Sequence of chain 1.M:
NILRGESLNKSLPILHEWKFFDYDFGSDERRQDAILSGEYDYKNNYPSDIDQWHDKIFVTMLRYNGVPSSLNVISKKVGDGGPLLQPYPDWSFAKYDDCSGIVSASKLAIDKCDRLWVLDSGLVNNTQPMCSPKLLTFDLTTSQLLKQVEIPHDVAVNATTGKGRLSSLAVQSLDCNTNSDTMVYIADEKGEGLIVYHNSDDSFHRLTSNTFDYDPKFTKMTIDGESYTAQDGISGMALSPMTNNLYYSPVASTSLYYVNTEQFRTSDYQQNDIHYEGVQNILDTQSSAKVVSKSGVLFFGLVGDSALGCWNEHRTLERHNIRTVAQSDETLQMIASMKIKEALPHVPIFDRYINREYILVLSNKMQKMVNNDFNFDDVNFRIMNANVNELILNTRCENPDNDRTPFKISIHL

A protein and the small-molecule ligand that binds it are described below.
Small molecule (SMILES): CC(=O)N[C@H]1[C@H](O[C@H]2[C@H](O)[C@@H](NC(C)=O)CO[C@@H]2CO)O[C@H](CO)[C@@H](O[C@@H]2O[C@H](CO)[C@@H](O)[C@H](O)[C@@H]2O)[C@@H]1O

Binding-site contacts:
Ligand atom O5 contacts residue THR227 of chain 1.M at 4.3 Å.
Ligand atom C7 contacts residue THR227 of chain 1.M at 3.6 Å.
Ligand atom O6 contacts residue THR227 of chain 1.M at 2.8 Å (h-bond).
Ligand atom O7 contacts residue SER228 of chain 1.M at 3.4 Å.
Ligand atom C7 contacts residue GLU211 of chain 1.M at 4.1 Å.
Ligand atom N2 contacts residue THR180 of chain 1.M at 4.1 Å.
Ligand atom C4 contacts residue ASN177 of chain 1.M at 4.2 Å.
Ligand atom O6 contacts residue ASP232 of chain 1.M at 3.5 Å (salt-bridge).
Ligand atom N2 contacts residue GLY210 of chain 1.M at 4.2 Å.
Ligand atom O6 contacts residue ASN229 of chain 1.M at 4.2 Å.
Ligand atom O7 contacts residue THR227 of chain 1.M at 3.3 Å (h-bond).
Ligand atom C6 contacts residue THR227 of chain 1.M at 3.2 Å.
Ligand atom O4 contacts residue THR227 of chain 1.M at 4.0 Å.
Ligand atom C3 contacts residue ASN177 of chain 1.M at 3.8 Å.
Ligand atom N2 contacts residue ASN177 of chain 1.M at 2.9 Å (h-bond).
Ligand atom C5 contacts residue ASN229 of chain 1.M at 4.0 Å.
Ligand atom C4 contacts residue ASN229 of chain 1.M at 4.4 Å.
Ligand atom C5 contacts residue ASN177 of chain 1.M at 3.7 Å.
Ligand atom N2 contacts residue THR227 of chain 1.M at 4.0 Å.
Ligand atom O7 contacts residue ASN229 of chain 1.M at 4.2 Å.
Ligand atom C8 contacts residue THR227 of chain 1.M at 3.6 Å.
Ligand atom C5 contacts residue THR227 of chain 1.M at 3.6 Å.
Ligand atom C7 contacts residue SER228 of chain 1.M at 4.2 Å.
Ligand atom C1 contacts residue ASN177 of chain 1.M at 1.4 Å.
Ligand atom O5 contacts residue ASN177 of chain 1.M at 2.4 Å (h-bond).
Ligand atom C1 contacts residue GLY210 of chain 1.M at 4.1 Å.
Ligand atom O3 contacts residue ASP232 of chain 1.M at 4.0 Å.
Ligand atom C8 contacts residue GLU211 of chain 1.M at 3.2 Å.
Ligand atom C8 contacts residue THR180 of chain 1.M at 3.7 Å.
Ligand atom O4 contacts residue ASN229 of chain 1.M at 4.3 Å.
Ligand atom C7 contacts residue ASN177 of chain 1.M at 3.9 Å.
Ligand atom O7 contacts residue ASN177 of chain 1.M at 4.4 Å.
Ligand atom O5 contacts residue ASN229 of chain 1.M at 4.3 Å.
Ligand atom O7 contacts residue THR180 of chain 1.M at 3.8 Å.
Ligand atom C2 contacts residue SER228 of chain 1.M at 4.4 Å.
Ligand atom C1 contacts residue ASN229 of chain 1.M at 4.0 Å.
Ligand atom C2 contacts residue ASN177 of chain 1.M at 2.5 Å.
Ligand atom C7 contacts residue THR180 of chain 1.M at 3.7 Å.
Ligand atom N2 contacts residue GLU211 of chain 1.M at 3.9 Å.
Ligand atom C6 contacts residue ASP232 of chain 1.M at 4.3 Å.